Sequence of chain 1.Q:
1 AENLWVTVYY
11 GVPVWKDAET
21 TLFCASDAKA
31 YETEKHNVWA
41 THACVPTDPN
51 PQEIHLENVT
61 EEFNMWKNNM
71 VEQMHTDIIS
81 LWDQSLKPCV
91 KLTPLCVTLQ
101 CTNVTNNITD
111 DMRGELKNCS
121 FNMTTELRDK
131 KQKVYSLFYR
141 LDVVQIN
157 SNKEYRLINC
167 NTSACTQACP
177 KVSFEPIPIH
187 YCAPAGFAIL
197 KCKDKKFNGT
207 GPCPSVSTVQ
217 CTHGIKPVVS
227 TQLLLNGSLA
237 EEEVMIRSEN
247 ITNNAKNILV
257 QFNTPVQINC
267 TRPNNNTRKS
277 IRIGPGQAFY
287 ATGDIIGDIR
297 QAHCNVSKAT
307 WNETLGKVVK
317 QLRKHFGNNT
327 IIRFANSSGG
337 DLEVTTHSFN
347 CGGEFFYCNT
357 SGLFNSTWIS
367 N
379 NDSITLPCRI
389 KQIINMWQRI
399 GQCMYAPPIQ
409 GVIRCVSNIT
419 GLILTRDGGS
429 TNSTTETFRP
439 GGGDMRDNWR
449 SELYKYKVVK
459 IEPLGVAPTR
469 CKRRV

Binding-site contacts:
Ligand atom C8 contacts residue GLN76 of chain 1.V at 3.8 Å.
Ligand atom O5 contacts residue ARG162 of chain 1.Q at 2.7 Å (salt-bridge).
Ligand atom N2 contacts residue THR168 of chain 1.Q at 4.3 Å.
Ligand atom C8 contacts residue THR168 of chain 1.Q at 4.5 Å.
Ligand atom C6 contacts residue LYS19 of chain 1.V at 3.5 Å.
Ligand atom O6 contacts residue ARG162 of chain 1.Q at 4.2 Å.
Ligand atom C7 contacts residue ASN167 of chain 1.Q at 3.9 Å.
Ligand atom N2 contacts residue ASN167 of chain 1.Q at 2.9 Å (h-bond).
Ligand atom C4 contacts residue ASN167 of chain 1.Q at 4.3 Å.
Ligand atom C1 contacts residue ASN167 of chain 1.Q at 1.4 Å.
Ligand atom C5 contacts residue ARG162 of chain 1.Q at 3.4 Å.
Ligand atom C3 contacts residue ASN167 of chain 1.Q at 3.8 Å.
Ligand atom C6 contacts residue ARG162 of chain 1.Q at 3.4 Å.
Ligand atom C8 contacts residue ILE164 of chain 1.Q at 4.0 Å (hydrophobic).
Ligand atom O5 contacts residue ASN167 of chain 1.Q at 2.3 Å (h-bond).
Ligand atom C5 contacts residue ASN167 of chain 1.Q at 3.6 Å.
Ligand atom O6 contacts residue LYS19 of chain 1.V at 3.0 Å (salt-bridge).
Ligand atom C2 contacts residue ASN167 of chain 1.Q at 2.5 Å.
Ligand atom O7 contacts residue ASN167 of chain 1.Q at 4.5 Å.
Ligand atom C1 contacts residue ARG162 of chain 1.Q at 3.4 Å.

A small-molecule ligand and the protein it binds are described below.
Small molecule (SMILES): CC(=O)N[C@H]1[C@H](O[C@H]2[C@H](O)[C@@H](NC(C)=O)CO[C@@H]2CO)O[C@H](CO)[C@@H](O[C@@H]2O[C@H](CO[C@H]3O[C@H](CO)[C@@H](O)[C@H](O)[C@@H]3O)[C@@H](O)[C@H](O)[C@@H]2O)[C@@H]1O

Sequence of chain 1.V:
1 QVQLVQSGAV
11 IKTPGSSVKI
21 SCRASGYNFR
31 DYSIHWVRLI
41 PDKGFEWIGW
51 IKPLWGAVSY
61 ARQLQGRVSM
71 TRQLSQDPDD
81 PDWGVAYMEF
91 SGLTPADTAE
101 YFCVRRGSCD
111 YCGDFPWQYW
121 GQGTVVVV